Sequence of chain 1.C:
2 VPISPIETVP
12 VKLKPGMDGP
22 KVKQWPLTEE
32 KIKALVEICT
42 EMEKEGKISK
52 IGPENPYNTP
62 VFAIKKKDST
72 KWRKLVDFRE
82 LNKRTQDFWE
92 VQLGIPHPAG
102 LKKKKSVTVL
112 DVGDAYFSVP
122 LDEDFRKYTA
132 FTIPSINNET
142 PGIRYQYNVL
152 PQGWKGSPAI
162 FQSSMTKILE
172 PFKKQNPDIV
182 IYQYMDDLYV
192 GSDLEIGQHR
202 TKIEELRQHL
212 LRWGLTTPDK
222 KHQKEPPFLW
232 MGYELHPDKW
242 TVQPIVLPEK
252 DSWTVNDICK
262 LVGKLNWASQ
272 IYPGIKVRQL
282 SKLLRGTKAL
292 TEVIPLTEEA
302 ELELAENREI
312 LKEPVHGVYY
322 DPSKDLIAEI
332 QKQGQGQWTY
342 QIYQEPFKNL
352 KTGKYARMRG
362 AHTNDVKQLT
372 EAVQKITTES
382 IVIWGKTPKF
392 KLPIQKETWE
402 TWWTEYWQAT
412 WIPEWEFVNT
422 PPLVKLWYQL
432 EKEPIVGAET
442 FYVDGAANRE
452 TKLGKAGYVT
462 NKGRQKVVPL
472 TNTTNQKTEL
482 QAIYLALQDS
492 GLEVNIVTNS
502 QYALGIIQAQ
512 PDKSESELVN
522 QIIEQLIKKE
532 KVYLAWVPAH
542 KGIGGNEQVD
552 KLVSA

This protein binds this small molecule.
Small molecule (SMILES): Cc1ccnc2c1NC(=O)c1cccnc1N2C1CC1

Binding-site contacts:
Ligand atom C11 contacts residue VAL108 of chain 1.C at 3.9 Å (hydrophobic).
Ligand atom C13 contacts residue VAL108 of chain 1.C at 4.0 Å (hydrophobic).
Ligand atom C11 contacts residue TYR320 of chain 1.C at 3.6 Å (hydrophobic).
Ligand atom N3 contacts residue TYR183 of chain 1.C at 3.9 Å.
Ligand atom OE contacts residue LEU236 of chain 1.C at 3.1 Å.
Ligand atom C7 contacts residue TYR190 of chain 1.C at 3.9 Å (hydrophobic).
Ligand atom C6 contacts residue TYR190 of chain 1.C at 4.0 Å (hydrophobic).
Ligand atom CD contacts residue LEU236 of chain 1.C at 3.5 Å (hydrophobic).
Ligand atom N8 contacts residue TYR190 of chain 1.C at 3.9 Å.
Ligand atom C12 contacts residue TYR320 of chain 1.C at 3.3 Å (hydrophobic).
Ligand atom CA contacts residue LEU102 of chain 1.C at 3.9 Å (hydrophobic).
Ligand atom C13 contacts residue LYS105 of chain 1.C at 3.9 Å.
Ligand atom C11 contacts residue HIS237 of chain 1.C at 3.3 Å.
Ligand atom C13 contacts residue LYS103 of chain 1.C at 3.5 Å.
Ligand atom CB contacts residue VAL181 of chain 1.C at 3.9 Å (hydrophobic).
Ligand atom C9 contacts residue LEU236 of chain 1.C at 3.6 Å (hydrophobic).
Ligand atom C15 contacts residue VAL108 of chain 1.C at 3.6 Å (hydrophobic).
Ligand atom CB contacts residue LYS105 of chain 1.C at 3.6 Å.
Ligand atom C12 contacts residue HIS237 of chain 1.C at 3.3 Å.
Ligand atom N14 contacts residue VAL108 of chain 1.C at 3.8 Å.
Ligand atom OE contacts residue VAL108 of chain 1.C at 3.9 Å.
Ligand atom C2 contacts residue LEU102 of chain 1.C at 3.7 Å (hydrophobic).
Ligand atom CD contacts residue TRP231 of chain 1.C at 3.9 Å (hydrophobic).
Ligand atom C13 contacts residue PRO238 of chain 1.C at 3.6 Å (hydrophobic).
Ligand atom N8 contacts residue VAL108 of chain 1.C at 3.9 Å.
Ligand atom C5 contacts residue TYR183 of chain 1.C at 3.3 Å (hydrophobic).
Ligand atom C9 contacts residue VAL108 of chain 1.C at 3.7 Å (hydrophobic).
Ligand atom CC contacts residue VAL181 of chain 1.C at 3.5 Å (hydrophobic).
Ligand atom C15 contacts residue LEU102 of chain 1.C at 4.0 Å (hydrophobic).
Ligand atom C13 contacts residue TYR320 of chain 1.C at 3.9 Å (hydrophobic).
Ligand atom N3 contacts residue LEU102 of chain 1.C at 3.2 Å.
Ligand atom N14 contacts residue LYS103 of chain 1.C at 3.9 Å.
Ligand atom CD contacts residue TYR190 of chain 1.C at 3.6 Å (hydrophobic).
Ligand atom C4 contacts residue LEU102 of chain 1.C at 3.6 Å (hydrophobic).
Ligand atom C11 contacts residue PRO238 of chain 1.C at 3.8 Å (hydrophobic).
Ligand atom N1 contacts residue LEU102 of chain 1.C at 3.8 Å.
Ligand atom C12 contacts residue PRO238 of chain 1.C at 3.2 Å (hydrophobic).
Ligand atom N8 contacts residue LEU236 of chain 1.C at 3.8 Å.
Ligand atom C10 contacts residue VAL108 of chain 1.C at 3.7 Å (hydrophobic).
Ligand atom C4 contacts residue TYR183 of chain 1.C at 3.4 Å (hydrophobic).